Sequence of chain 1.B:
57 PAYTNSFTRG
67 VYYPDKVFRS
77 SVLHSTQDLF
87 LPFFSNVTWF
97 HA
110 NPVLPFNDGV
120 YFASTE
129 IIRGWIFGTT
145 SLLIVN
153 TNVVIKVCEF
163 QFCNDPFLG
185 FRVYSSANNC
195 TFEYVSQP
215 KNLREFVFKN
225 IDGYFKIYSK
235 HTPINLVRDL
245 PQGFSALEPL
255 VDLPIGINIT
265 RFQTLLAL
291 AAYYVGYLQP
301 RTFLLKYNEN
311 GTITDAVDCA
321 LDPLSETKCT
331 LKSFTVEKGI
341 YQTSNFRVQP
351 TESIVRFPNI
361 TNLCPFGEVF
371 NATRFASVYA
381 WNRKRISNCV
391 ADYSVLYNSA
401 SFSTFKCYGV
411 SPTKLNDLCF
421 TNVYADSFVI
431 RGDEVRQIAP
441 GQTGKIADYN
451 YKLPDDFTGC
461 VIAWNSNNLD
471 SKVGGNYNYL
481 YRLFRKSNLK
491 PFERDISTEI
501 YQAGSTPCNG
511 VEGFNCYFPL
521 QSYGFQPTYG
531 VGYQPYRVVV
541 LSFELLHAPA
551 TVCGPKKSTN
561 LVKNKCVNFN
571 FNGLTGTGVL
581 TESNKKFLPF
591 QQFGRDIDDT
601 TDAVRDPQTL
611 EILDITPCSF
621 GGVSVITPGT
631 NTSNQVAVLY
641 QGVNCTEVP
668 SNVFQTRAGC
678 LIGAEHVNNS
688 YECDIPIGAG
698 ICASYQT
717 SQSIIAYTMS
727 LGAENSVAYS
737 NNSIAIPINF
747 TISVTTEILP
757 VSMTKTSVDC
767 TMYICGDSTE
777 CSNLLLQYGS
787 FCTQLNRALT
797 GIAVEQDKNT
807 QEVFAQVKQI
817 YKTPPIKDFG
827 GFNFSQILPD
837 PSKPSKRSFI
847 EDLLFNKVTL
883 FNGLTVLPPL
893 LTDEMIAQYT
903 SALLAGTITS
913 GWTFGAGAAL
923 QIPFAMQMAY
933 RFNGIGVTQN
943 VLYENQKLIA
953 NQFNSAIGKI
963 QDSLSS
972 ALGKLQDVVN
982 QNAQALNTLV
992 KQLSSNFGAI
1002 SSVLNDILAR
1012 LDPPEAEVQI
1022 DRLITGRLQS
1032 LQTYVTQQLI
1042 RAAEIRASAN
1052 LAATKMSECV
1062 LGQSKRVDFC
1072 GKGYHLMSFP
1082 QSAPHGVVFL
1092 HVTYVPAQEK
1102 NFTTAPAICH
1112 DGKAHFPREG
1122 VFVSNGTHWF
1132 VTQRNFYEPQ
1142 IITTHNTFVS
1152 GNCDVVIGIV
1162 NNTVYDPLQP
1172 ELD

The small molecule below binds the protein below.
Small molecule (SMILES): CC(=O)N[C@@H]1[C@@H](O)[C@H](O)[C@@H](CO)O[C@H]1O

Binding-site contacts:
Ligand atom C5 contacts residue THR137 of chain 1.B at 4.3 Å.
Ligand atom O5 contacts residue ASN262 of chain 1.B at 2.4 Å (h-bond).
Ligand atom C2 contacts residue ASN262 of chain 1.B at 2.4 Å.
Ligand atom O6 contacts residue THR264 of chain 1.B at 2.9 Å (h-bond).
Ligand atom O7 contacts residue ASN262 of chain 1.B at 3.4 Å (h-bond).
Ligand atom C7 contacts residue ASN262 of chain 1.B at 3.5 Å.
Ligand atom C8 contacts residue ASN262 of chain 1.B at 4.4 Å.
Ligand atom O5 contacts residue THR137 of chain 1.B at 3.6 Å.
Ligand atom O6 contacts residue THR137 of chain 1.B at 3.2 Å.
Ligand atom C6 contacts residue THR137 of chain 1.B at 3.6 Å.
Ligand atom C1 contacts residue ASN262 of chain 1.B at 1.4 Å.
Ligand atom C5 contacts residue ASN262 of chain 1.B at 3.7 Å.
Ligand atom C1 contacts residue THR137 of chain 1.B at 4.4 Å.
Ligand atom C3 contacts residue ASN262 of chain 1.B at 3.8 Å.
Ligand atom C4 contacts residue ASN262 of chain 1.B at 4.2 Å.
Ligand atom N2 contacts residue ASN262 of chain 1.B at 2.9 Å (h-bond).
Ligand atom C6 contacts residue THR264 of chain 1.B at 4.2 Å.
Ligand atom O5 contacts residue THR264 of chain 1.B at 4.5 Å.